Sequence of chain 1.B:
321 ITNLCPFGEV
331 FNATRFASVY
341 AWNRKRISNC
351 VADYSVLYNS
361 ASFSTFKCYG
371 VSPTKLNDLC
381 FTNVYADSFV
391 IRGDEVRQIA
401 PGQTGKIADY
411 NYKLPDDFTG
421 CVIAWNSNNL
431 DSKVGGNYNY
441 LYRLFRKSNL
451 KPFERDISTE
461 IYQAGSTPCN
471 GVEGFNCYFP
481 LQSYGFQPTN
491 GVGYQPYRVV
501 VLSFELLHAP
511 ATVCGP

Binding-site contacts:
Ligand atom O7 contacts residue PHE327 of chain 1.B at 4.3 Å.
Ligand atom C5 contacts residue ASN332 of chain 1.B at 4.4 Å.
Ligand atom C7 contacts residue ASN332 of chain 1.B at 4.1 Å.
Ligand atom C8 contacts residue LEU357 of chain 1.B at 3.9 Å (hydrophobic).
Ligand atom C2 contacts residue ASN332 of chain 1.B at 3.5 Å.
Ligand atom O7 contacts residue GLY328 of chain 1.B at 3.6 Å.
Ligand atom C7 contacts residue GLY328 of chain 1.B at 4.4 Å.
Ligand atom O5 contacts residue ASN332 of chain 1.B at 3.0 Å (h-bond).
Ligand atom C7 contacts residue PHE331 of chain 1.B at 4.1 Å (hydrophobic).
Ligand atom N2 contacts residue PHE331 of chain 1.B at 4.3 Å.
Ligand atom C8 contacts residue PHE327 of chain 1.B at 4.2 Å (hydrophobic).
Ligand atom N2 contacts residue ASN332 of chain 1.B at 4.0 Å.
Ligand atom C8 contacts residue PHE331 of chain 1.B at 3.7 Å (hydrophobic).
Ligand atom C1 contacts residue ASN332 of chain 1.B at 2.7 Å.
Ligand atom O7 contacts residue ASN332 of chain 1.B at 3.8 Å.

The protein below binds the small molecule below.
Small molecule (SMILES): CC(=O)N[C@H]1[C@H](O[C@H]2[C@H](O)[C@@H](NC(C)=O)CO[C@@H]2CO)O[C@H](CO)[C@@H](O[C@@H]2O[C@H](CO)[C@@H](O)[C@H](O)[C@@H]2O)[C@@H]1O